Binding-site contacts:
Ligand atom C3 contacts residue LEU174 of chain 1.A at 4.3 Å (hydrophobic).
Ligand atom C contacts residue ARG122 of chain 1.A at 4.0 Å.
Ligand atom C contacts residue ALA65 of chain 1.A at 3.7 Å (hydrophobic).
Ligand atom O contacts residue LYS67 of chain 1.A at 3.4 Å (salt-bridge).
Ligand atom C7 contacts residue VAL52 of chain 1.A at 4.0 Å (hydrophobic).
Ligand atom C6 contacts residue LEU120 of chain 1.A at 4.3 Å (hydrophobic).
Ligand atom C4 contacts residue LEU174 of chain 1.A at 4.3 Å (hydrophobic).
Ligand atom N contacts residue ILE185 of chain 1.A at 4.0 Å.
Ligand atom O contacts residue LEU120 of chain 1.A at 4.1 Å.
Ligand atom N contacts residue LEU120 of chain 1.A at 3.9 Å.
Ligand atom C7 contacts residue ILE185 of chain 1.A at 3.9 Å (hydrophobic).
Ligand atom C5 contacts residue ILE104 of chain 1.A at 4.1 Å (hydrophobic).
Ligand atom C1 contacts residue ALA65 of chain 1.A at 4.2 Å (hydrophobic).
Ligand atom C2 contacts residue LEU174 of chain 1.A at 4.0 Å (hydrophobic).
Ligand atom C4 contacts residue ILE185 of chain 1.A at 4.2 Å (hydrophobic).
Ligand atom C1 contacts residue LEU174 of chain 1.A at 3.6 Å (hydrophobic).
Ligand atom C8 contacts residue PHE49 of chain 1.A at 3.7 Å (hydrophobic).
Ligand atom C4 contacts residue ALA65 of chain 1.A at 4.0 Å (hydrophobic).
Ligand atom N1 contacts residue VAL52 of chain 1.A at 3.9 Å.
Ligand atom N1 contacts residue ILE185 of chain 1.A at 4.1 Å.
Ligand atom C5 contacts residue LEU174 of chain 1.A at 4.0 Å (hydrophobic).
Ligand atom C1 contacts residue ARG122 of chain 1.A at 4.4 Å.
Ligand atom C8 contacts residue VAL52 of chain 1.A at 3.7 Å (hydrophobic).
Ligand atom C6 contacts residue ILE185 of chain 1.A at 4.2 Å (hydrophobic).
Ligand atom C3 contacts residue VAL52 of chain 1.A at 4.2 Å (hydrophobic).
Ligand atom C8 contacts residue LYS67 of chain 1.A at 4.5 Å.
Ligand atom C3 contacts residue ILE185 of chain 1.A at 4.5 Å (hydrophobic).
Ligand atom C1 contacts residue LEU44 of chain 1.A at 4.1 Å (hydrophobic).
Ligand atom C5 contacts residue ALA65 of chain 1.A at 3.6 Å (hydrophobic).
Ligand atom C2 contacts residue ALA65 of chain 1.A at 4.5 Å (hydrophobic).
Ligand atom O contacts residue ASP186 of chain 1.A at 4.1 Å.
Ligand atom O contacts residue ILE185 of chain 1.A at 4.2 Å.
Ligand atom C contacts residue LEU174 of chain 1.A at 3.6 Å (hydrophobic).
Ligand atom C3 contacts residue ALA65 of chain 1.A at 4.4 Å (hydrophobic).
Ligand atom C8 contacts residue ILE185 of chain 1.A at 4.2 Å (hydrophobic).
Ligand atom C5 contacts residue GLU121 of chain 1.A at 3.3 Å.
Ligand atom C contacts residue GLU121 of chain 1.A at 3.4 Å.
Ligand atom C2 contacts residue LEU44 of chain 1.A at 4.0 Å (hydrophobic).

Sequence of chain 1.A:
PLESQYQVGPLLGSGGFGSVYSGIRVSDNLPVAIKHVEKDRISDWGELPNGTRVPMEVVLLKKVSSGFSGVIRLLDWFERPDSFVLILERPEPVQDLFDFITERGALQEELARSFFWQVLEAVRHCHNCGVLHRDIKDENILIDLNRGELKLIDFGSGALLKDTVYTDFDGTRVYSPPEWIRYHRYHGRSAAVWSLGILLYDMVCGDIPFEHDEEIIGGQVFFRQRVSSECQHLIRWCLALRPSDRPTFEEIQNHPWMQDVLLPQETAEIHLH

A small-molecule ligand and the protein it binds are described below.
Small molecule (SMILES): O=c1[nH]c2ccccc2nc1C=Cc1cccs1